Binding-site contacts:
Ligand atom O4 contacts residue TYR105 of chain 1.K at 3.4 Å.
Ligand atom C6 contacts residue THR386 of chain 1.I at 3.6 Å.
Ligand atom C6 contacts residue ASP115 of chain 1.K at 3.9 Å.
Ligand atom C3 contacts residue TYR105 of chain 1.K at 3.8 Å (hydrophobic).
Ligand atom O3 contacts residue TYR51 of chain 1.L at 3.3 Å.
Ligand atom C1 contacts residue ASN310 of chain 1.I at 1.4 Å.
Ligand atom C4 contacts residue ASP115 of chain 1.K at 3.3 Å.
Ligand atom O7 contacts residue ASN310 of chain 1.I at 3.1 Å (h-bond).
Ligand atom O6 contacts residue THR388 of chain 1.I at 3.6 Å.
Ligand atom O4 contacts residue ASN113 of chain 1.K at 3.2 Å.
Ligand atom O3 contacts residue ASP115 of chain 1.K at 3.9 Å.
Ligand atom C2 contacts residue ASN310 of chain 1.I at 2.5 Å.
Ligand atom O6 contacts residue TYR106 of chain 1.K at 3.8 Å.
Ligand atom N2 contacts residue ASN310 of chain 1.I at 2.9 Å (h-bond).
Ligand atom O5 contacts residue ASN310 of chain 1.I at 2.3 Å (h-bond).
Ligand atom O5 contacts residue THR388 of chain 1.I at 4.0 Å.
Ligand atom C7 contacts residue HIS308 of chain 1.I at 3.9 Å.
Ligand atom O7 contacts residue TRP101 of chain 1.K at 3.2 Å.
Ligand atom C8 contacts residue THR276 of chain 1.I at 3.2 Å.
Ligand atom O4 contacts residue ASP115 of chain 1.K at 3.2 Å (salt-bridge).
Ligand atom C2 contacts residue SER58 of chain 1.L at 4.0 Å.
Ligand atom C3 contacts residue ASN310 of chain 1.I at 3.8 Å.
Ligand atom C4 contacts residue TYR105 of chain 1.K at 3.9 Å (hydrophobic).
Ligand atom O5 contacts residue THR386 of chain 1.I at 3.8 Å.
Ligand atom O6 contacts residue THR386 of chain 1.I at 3.6 Å (h-bond).
Ligand atom C5 contacts residue TYR105 of chain 1.K at 3.8 Å (hydrophobic).
Ligand atom O4 contacts residue LYS55 of chain 1.L at 3.9 Å.
Ligand atom O3 contacts residue TYR48 of chain 1.L at 3.5 Å.
Ligand atom C4 contacts residue TYR106 of chain 1.K at 3.9 Å (hydrophobic).
Ligand atom C7 contacts residue ASN310 of chain 1.I at 3.2 Å.
Ligand atom C8 contacts residue HIS308 of chain 1.I at 3.6 Å.
Ligand atom N2 contacts residue HIS308 of chain 1.I at 3.4 Å (h-bond).
Ligand atom O3 contacts residue TRP101 of chain 1.K at 3.8 Å.
Ligand atom O6 contacts residue TYR105 of chain 1.K at 4.0 Å.
Ligand atom C5 contacts residue ASN310 of chain 1.I at 3.6 Å.
Ligand atom O2 contacts residue SER58 of chain 1.L at 3.3 Å (h-bond).
Ligand atom O3 contacts residue SER58 of chain 1.L at 4.0 Å.
Ligand atom O7 contacts residue SER103 of chain 1.K at 3.4 Å.
Ligand atom C6 contacts residue TRP101 of chain 1.K at 3.9 Å (hydrophobic).
Ligand atom C1 contacts residue TYR106 of chain 1.K at 3.6 Å (hydrophobic).

Sequence of chain 1.K:
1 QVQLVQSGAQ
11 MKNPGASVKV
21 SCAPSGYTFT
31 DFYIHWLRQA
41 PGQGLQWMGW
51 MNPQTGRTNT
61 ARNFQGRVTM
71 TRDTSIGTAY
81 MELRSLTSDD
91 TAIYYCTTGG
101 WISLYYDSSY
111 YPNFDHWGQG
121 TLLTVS

Sequence of chain 1.I:
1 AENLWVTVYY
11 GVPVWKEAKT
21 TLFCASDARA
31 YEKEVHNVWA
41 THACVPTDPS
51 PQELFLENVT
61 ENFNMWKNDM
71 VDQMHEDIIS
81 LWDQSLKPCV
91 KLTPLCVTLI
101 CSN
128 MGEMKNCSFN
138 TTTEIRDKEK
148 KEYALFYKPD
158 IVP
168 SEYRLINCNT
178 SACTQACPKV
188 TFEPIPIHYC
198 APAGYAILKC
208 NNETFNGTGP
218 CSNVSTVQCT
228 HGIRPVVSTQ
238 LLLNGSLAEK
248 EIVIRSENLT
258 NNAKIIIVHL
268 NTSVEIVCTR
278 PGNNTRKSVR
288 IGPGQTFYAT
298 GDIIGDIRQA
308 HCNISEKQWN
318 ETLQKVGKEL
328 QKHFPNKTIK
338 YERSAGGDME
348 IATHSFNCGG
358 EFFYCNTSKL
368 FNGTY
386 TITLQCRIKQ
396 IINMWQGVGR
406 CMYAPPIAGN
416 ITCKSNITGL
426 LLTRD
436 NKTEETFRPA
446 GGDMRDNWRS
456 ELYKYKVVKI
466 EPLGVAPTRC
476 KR

Sequence of chain 1.L:
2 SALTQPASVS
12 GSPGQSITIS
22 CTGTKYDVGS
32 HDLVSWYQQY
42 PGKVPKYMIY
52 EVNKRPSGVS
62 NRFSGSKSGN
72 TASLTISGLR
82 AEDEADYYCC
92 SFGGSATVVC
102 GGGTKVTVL

The protein below binds the small molecule below.
Small molecule (SMILES): CC(=O)N[C@H]1[C@H](O[C@H]2[C@H](O)[C@@H](NC(C)=O)CO[C@@H]2CO)O[C@H](CO)[C@@H](O[C@@H]2O[C@H](CO[C@H]3O[C@H](CO)[C@@H](O)[C@H](O)[C@@H]3O)[C@@H](O)[C@H](O[C@H]3O[C@H](CO)[C@@H](O)[C@H](O)[C@@H]3O[C@H]3O[C@H](CO)[C@@H](O)[C@H](O)[C@@H]3O[C@H]3O[C@H](CO)[C@@H](O)[C@H](O)[C@@H]3O)[C@@H]2O)[C@@H]1O